Sequence of chain 1.Z:
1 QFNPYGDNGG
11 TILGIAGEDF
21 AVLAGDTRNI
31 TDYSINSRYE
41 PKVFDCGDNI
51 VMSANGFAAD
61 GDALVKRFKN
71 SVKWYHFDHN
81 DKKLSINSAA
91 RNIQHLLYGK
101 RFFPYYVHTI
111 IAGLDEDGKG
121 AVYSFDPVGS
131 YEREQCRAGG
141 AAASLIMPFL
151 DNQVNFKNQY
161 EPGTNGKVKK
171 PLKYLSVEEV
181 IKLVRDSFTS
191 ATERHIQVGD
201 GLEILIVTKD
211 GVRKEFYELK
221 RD

A small-molecule ligand and the protein it binds are described below.
Small molecule (SMILES): CC(=O)N[C@@H](CC(C)C)C(=O)N[C@@H](C)C(=O)N[C@@H](CC(C)C)[C@@H](O)[C@H](C)CO

Sequence of chain 1.I:
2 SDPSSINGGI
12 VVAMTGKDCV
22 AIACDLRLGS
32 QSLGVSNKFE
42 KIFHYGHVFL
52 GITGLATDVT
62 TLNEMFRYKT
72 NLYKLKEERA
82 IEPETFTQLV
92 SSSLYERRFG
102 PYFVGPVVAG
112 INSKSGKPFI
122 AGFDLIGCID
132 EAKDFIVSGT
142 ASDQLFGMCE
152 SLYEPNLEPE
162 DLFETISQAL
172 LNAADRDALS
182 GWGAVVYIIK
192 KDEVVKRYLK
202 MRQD

Sequence of chain 1.H:
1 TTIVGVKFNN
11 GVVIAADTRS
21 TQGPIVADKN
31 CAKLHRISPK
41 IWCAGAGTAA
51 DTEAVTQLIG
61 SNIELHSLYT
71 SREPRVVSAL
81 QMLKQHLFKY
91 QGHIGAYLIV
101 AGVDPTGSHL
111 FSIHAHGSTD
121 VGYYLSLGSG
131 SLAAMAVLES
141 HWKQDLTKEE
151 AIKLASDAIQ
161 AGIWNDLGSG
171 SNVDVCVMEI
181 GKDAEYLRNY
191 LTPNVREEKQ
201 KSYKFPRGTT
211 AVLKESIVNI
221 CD

Binding-site contacts:
Ligand atom C3 contacts residue ARG19 of chain 1.H at 3.3 Å.
Ligand atom O contacts residue THR21 of chain 1.H at 3.2 Å (h-bond).
Ligand atom C3 contacts residue THR1 of chain 1.H at 2.5 Å.
Ligand atom O contacts residue SER20 of chain 1.H at 3.1 Å (h-bond).
Ligand atom CD2 contacts residue SER20 of chain 1.H at 3.1 Å.
Ligand atom C contacts residue GLY47 of chain 1.H at 3.6 Å.
Ligand atom N contacts residue GLY47 of chain 1.H at 3.0 Å (h-bond).
Ligand atom N contacts residue ASP125 of chain 1.I at 3.1 Å (salt-bridge).
Ligand atom O contacts residue ALA46 of chain 1.H at 3.8 Å.
Ligand atom CA contacts residue GLY47 of chain 1.H at 3.4 Å.
Ligand atom CB contacts residue ASP125 of chain 1.I at 3.8 Å.
Ligand atom CD1 contacts residue THR52 of chain 1.H at 3.8 Å.
Ligand atom C1 contacts residue THR1 of chain 1.H at 2.5 Å.
Ligand atom C contacts residue THR1 of chain 1.H at 1.4 Å.
Ligand atom CG contacts residue THR1 of chain 1.H at 3.7 Å.
Ligand atom C2 contacts residue THR1 of chain 1.H at 1.5 Å.
Ligand atom O contacts residue GLN22 of chain 1.H at 3.8 Å.
Ligand atom CD2 contacts residue ALA49 of chain 1.H at 3.8 Å (hydrophobic).
Ligand atom C contacts residue ASP125 of chain 1.I at 3.8 Å.
Ligand atom CD2 contacts residue GLN22 of chain 1.H at 3.5 Å.
Ligand atom O contacts residue THR21 of chain 1.H at 3.2 Å (h-bond).
Ligand atom CG contacts residue ASP125 of chain 1.I at 3.5 Å.
Ligand atom CA contacts residue THR21 of chain 1.H at 3.7 Å.
Ligand atom N contacts residue THR1 of chain 1.H at 3.6 Å.
Ligand atom C3 contacts residue GLY168 of chain 1.H at 2.9 Å.
Ligand atom CD1 contacts residue ALA49 of chain 1.H at 3.4 Å (hydrophobic).
Ligand atom C1 contacts residue MES1 of chain 1.KA at 3.5 Å.
Ligand atom CB contacts residue GLY47 of chain 1.H at 3.5 Å.
Ligand atom CD2 contacts residue ALA27 of chain 1.H at 3.8 Å (hydrophobic).
Ligand atom CA contacts residue THR1 of chain 1.H at 2.3 Å.
Ligand atom CH3 contacts residue ASP125 of chain 1.I at 3.5 Å.
Ligand atom O contacts residue THR1 of chain 1.H at 2.2 Å (h-bond).
Ligand atom C2 contacts residue GLY168 of chain 1.H at 3.7 Å.
Ligand atom CB contacts residue THR1 of chain 1.H at 2.7 Å.
Ligand atom O contacts residue GLY47 of chain 1.H at 3.2 Å (h-bond).
Ligand atom O contacts residue ALA49 of chain 1.H at 3.0 Å (h-bond).
Ligand atom N contacts residue THR21 of chain 1.H at 3.0 Å (h-bond).
Ligand atom O contacts residue THR1 of chain 1.H at 3.2 Å (h-bond).
Ligand atom C3 contacts residue LYS33 of chain 1.H at 3.7 Å.
Ligand atom O contacts residue MES1 of chain 1.KA at 3.0 Å (h-bond).